A protein and the small-molecule ligand that binds it are described below.
Small molecule (SMILES): N[C@@H](CO)C(=O)O

Binding-site contacts:
Ligand atom OG contacts residue GLY348 of chain 1.A at 3.7 Å.
Ligand atom N contacts residue ASN363 of chain 2.B at 2.4 Å (h-bond).
Ligand atom CB contacts residue ASN363 of chain 2.B at 4.1 Å.
Ligand atom OG contacts residue ARG346 of chain 1.A at 3.9 Å.
Ligand atom N contacts residue ILE364 of chain 2.B at 3.4 Å (h-bond).
Ligand atom O contacts residue LEU350 of chain 1.A at 4.1 Å.
Ligand atom OG contacts residue PRO347 of chain 1.A at 3.8 Å.
Ligand atom CA contacts residue ARG346 of chain 1.A at 3.7 Å.
Ligand atom OXT contacts residue GLU344 of chain 1.A at 3.6 Å.
Ligand atom CA contacts residue ILE364 of chain 2.B at 3.3 Å (hydrophobic).
Ligand atom C contacts residue ASN345 of chain 1.A at 4.1 Å.
Ligand atom OXT contacts residue THR371 of chain 1.A at 4.2 Å.
Ligand atom OXT contacts residue GLY376 of chain 1.A at 4.3 Å.
Ligand atom OG contacts residue ILE364 of chain 2.B at 3.4 Å (h-bond).
Ligand atom CB contacts residue LEU350 of chain 1.A at 4.0 Å (hydrophobic).
Ligand atom O contacts residue HIS343 of chain 1.A at 2.7 Å (h-bond).
Ligand atom CB contacts residue ILE364 of chain 2.B at 4.3 Å (hydrophobic).
Ligand atom OXT contacts residue HIS343 of chain 1.A at 3.0 Å (h-bond).
Ligand atom C contacts residue ILE364 of chain 2.B at 4.3 Å (hydrophobic).
Ligand atom CB contacts residue PRO347 of chain 1.A at 4.3 Å (hydrophobic).
Ligand atom O contacts residue VAL349 of chain 1.A at 3.6 Å.
Ligand atom CB contacts residue GLY348 of chain 1.A at 4.1 Å.
Ligand atom O contacts residue LEU369 of chain 1.A at 3.9 Å.
Ligand atom C contacts residue ARG346 of chain 1.A at 4.1 Å.
Ligand atom N contacts residue PRO347 of chain 1.A at 4.2 Å.
Ligand atom C contacts residue HIS343 of chain 1.A at 3.2 Å.
Ligand atom OG contacts residue ASN363 of chain 2.B at 3.7 Å.
Ligand atom OXT contacts residue ASN345 of chain 1.A at 3.4 Å.
Ligand atom CA contacts residue ASN363 of chain 2.B at 3.7 Å.
Ligand atom CA contacts residue VAL349 of chain 1.A at 4.2 Å (hydrophobic).
Ligand atom N contacts residue ARG346 of chain 1.A at 3.2 Å (salt-bridge).
Ligand atom CB contacts residue VAL349 of chain 1.A at 3.7 Å (hydrophobic).
Ligand atom C contacts residue VAL349 of chain 1.A at 3.6 Å (hydrophobic).
Ligand atom N contacts residue ASN345 of chain 1.A at 2.8 Å (h-bond).
Ligand atom CB contacts residue ARG346 of chain 1.A at 3.4 Å.
Ligand atom CA contacts residue ASN345 of chain 1.A at 3.9 Å.
Ligand atom OXT contacts residue ARG346 of chain 1.A at 4.0 Å.
Ligand atom OXT contacts residue VAL349 of chain 1.A at 3.7 Å.

Sequence of chain 2.B:
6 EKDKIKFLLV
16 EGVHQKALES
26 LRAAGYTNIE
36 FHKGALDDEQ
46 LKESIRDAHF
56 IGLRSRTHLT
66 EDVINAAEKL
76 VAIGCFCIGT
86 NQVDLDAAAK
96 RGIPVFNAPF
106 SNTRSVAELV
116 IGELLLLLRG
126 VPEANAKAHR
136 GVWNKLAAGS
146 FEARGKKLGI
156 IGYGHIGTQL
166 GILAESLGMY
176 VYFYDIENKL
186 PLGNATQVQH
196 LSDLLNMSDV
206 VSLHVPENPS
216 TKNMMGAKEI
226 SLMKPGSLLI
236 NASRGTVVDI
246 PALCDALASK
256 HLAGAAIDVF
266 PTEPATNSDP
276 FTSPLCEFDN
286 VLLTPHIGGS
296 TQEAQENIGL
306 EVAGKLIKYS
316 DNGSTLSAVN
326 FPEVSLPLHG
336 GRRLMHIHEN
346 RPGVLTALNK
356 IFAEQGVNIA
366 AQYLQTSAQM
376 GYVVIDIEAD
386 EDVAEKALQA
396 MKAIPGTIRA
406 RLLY

Sequence of chain 1.A:
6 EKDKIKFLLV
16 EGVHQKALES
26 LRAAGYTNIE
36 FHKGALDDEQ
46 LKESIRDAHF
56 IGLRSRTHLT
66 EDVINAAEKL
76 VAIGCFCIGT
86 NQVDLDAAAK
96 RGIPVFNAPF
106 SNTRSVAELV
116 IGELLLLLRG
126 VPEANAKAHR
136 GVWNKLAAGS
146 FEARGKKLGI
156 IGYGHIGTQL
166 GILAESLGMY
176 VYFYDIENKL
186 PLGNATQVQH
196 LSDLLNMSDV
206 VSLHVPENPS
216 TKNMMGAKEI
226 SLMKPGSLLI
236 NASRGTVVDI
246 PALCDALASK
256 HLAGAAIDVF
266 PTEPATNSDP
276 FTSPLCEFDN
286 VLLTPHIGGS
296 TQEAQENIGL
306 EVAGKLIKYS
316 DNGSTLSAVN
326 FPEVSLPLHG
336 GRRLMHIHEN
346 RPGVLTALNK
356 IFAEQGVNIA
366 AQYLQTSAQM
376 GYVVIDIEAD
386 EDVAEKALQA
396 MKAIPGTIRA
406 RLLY